The small molecule below binds the protein below.
Small molecule (SMILES): CC(=O)N[C@H]1[C@H](O[C@H]2[C@H](O)[C@@H](NC(C)=O)CO[C@@H]2CO)O[C@H](CO)[C@@H](O[C@@H]2O[C@H](CO)[C@@H](O)[C@H](O)[C@@H]2O)[C@@H]1O

Sequence of chain 2.A:
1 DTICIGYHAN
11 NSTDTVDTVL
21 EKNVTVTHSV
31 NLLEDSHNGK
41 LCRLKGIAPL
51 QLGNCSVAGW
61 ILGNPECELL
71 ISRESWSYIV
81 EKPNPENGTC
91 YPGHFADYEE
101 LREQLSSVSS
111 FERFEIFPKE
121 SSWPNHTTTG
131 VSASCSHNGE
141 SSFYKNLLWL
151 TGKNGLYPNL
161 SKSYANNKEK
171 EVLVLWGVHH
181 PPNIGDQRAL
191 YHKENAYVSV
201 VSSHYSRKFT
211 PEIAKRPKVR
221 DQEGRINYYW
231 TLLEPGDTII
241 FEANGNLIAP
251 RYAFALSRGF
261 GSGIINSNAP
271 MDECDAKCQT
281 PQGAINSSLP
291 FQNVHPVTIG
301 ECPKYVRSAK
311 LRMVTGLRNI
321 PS

Binding-site contacts:
Ligand atom C2 contacts residue ASN11 of chain 2.A at 2.5 Å.
Ligand atom C4 contacts residue ASN11 of chain 2.A at 4.3 Å.
Ligand atom C3 contacts residue ASN11 of chain 2.A at 3.8 Å.
Ligand atom O7 contacts residue ASN11 of chain 2.A at 4.1 Å.
Ligand atom C5 contacts residue ASN11 of chain 2.A at 3.7 Å.
Ligand atom N2 contacts residue ASN11 of chain 2.A at 2.9 Å (h-bond).
Ligand atom C7 contacts residue ASN11 of chain 2.A at 3.7 Å.
Ligand atom C1 contacts residue ASN11 of chain 2.A at 1.4 Å.
Ligand atom O5 contacts residue ASN11 of chain 2.A at 2.4 Å (h-bond).